The protein below binds the small molecule below.
Small molecule (SMILES): CC(=O)N[C@@H]1[C@@H](O)[C@H](O)[C@@H](CO)O[C@H]1O

Binding-site contacts:
Ligand atom C7 contacts residue ASN657 of chain 1.B at 3.5 Å.
Ligand atom N2 contacts residue ASN657 of chain 1.B at 2.9 Å (h-bond).
Ligand atom O5 contacts residue ASN657 of chain 1.B at 2.3 Å (h-bond).
Ligand atom C3 contacts residue ASN657 of chain 1.B at 3.7 Å.
Ligand atom C2 contacts residue ASN657 of chain 1.B at 2.4 Å.
Ligand atom C1 contacts residue ASN657 of chain 1.B at 1.4 Å.
Ligand atom O7 contacts residue ASN657 of chain 1.B at 3.8 Å.
Ligand atom C4 contacts residue ASN657 of chain 1.B at 4.2 Å.
Ligand atom C5 contacts residue ASN657 of chain 1.B at 3.6 Å.

Sequence of chain 1.B:
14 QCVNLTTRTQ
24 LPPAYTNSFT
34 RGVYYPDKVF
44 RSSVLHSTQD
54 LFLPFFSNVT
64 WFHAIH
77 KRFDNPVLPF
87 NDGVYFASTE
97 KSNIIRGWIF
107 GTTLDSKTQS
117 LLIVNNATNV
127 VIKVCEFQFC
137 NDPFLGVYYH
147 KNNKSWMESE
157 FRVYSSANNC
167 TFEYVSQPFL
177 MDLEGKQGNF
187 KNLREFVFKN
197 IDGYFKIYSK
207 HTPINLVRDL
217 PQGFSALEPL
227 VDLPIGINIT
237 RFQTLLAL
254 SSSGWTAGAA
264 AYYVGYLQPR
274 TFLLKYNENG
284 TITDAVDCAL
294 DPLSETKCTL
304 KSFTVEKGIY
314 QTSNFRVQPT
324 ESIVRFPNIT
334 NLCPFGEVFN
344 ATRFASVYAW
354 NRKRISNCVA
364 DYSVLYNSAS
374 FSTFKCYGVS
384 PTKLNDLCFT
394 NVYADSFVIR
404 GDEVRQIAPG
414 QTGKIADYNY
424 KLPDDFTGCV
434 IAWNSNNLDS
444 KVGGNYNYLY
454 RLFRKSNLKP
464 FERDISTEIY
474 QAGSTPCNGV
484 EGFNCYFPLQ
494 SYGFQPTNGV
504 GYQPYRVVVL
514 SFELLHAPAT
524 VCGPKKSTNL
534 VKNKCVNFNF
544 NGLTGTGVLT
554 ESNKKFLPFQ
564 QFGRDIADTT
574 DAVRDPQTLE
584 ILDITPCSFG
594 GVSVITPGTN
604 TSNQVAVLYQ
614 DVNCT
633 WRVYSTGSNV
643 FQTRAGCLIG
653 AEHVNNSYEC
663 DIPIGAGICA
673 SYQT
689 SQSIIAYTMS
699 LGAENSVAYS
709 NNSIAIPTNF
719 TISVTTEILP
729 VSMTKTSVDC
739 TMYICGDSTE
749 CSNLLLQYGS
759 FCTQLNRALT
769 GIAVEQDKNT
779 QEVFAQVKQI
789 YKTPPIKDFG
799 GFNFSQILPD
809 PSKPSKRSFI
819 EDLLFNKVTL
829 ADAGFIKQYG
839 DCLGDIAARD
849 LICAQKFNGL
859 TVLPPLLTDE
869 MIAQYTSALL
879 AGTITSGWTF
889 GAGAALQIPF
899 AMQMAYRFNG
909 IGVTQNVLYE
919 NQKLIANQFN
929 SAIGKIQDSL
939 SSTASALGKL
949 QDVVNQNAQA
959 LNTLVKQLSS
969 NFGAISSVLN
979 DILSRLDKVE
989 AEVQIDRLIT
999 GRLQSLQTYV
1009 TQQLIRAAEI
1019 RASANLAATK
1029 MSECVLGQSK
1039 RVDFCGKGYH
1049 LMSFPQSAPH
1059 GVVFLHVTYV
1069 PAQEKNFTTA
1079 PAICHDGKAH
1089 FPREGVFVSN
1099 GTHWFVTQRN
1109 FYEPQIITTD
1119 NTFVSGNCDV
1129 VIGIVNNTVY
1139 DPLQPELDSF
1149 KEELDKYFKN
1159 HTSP